The protein below binds the small molecule below.
Small molecule (SMILES): C[C@H](CCC(=O)O)[C@H]1CC[C@H]2[C@@H]3[C@H](O)C[C@@H]4C[C@H](O)CC[C@]4(C)[C@H]3C[C@H](O)[C@]12C

Sequence of chain 1.N:
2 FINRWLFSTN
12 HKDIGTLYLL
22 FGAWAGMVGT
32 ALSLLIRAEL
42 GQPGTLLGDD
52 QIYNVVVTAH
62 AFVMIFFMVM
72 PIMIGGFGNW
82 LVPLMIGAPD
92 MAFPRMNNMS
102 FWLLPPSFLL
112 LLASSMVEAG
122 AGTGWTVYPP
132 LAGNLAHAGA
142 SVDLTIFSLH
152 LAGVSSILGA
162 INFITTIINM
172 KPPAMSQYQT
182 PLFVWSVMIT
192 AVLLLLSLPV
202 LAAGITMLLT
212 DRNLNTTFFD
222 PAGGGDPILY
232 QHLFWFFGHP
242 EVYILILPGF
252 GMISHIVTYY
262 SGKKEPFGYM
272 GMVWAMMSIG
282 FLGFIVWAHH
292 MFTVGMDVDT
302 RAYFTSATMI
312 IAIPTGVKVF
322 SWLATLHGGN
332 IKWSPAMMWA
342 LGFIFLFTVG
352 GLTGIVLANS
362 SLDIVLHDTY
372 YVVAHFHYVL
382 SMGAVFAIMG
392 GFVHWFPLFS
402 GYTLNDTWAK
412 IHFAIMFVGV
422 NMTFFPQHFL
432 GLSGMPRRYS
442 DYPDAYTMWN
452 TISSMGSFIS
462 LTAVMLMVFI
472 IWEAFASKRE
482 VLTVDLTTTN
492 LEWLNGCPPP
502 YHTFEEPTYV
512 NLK

Sequence of chain 1.O:
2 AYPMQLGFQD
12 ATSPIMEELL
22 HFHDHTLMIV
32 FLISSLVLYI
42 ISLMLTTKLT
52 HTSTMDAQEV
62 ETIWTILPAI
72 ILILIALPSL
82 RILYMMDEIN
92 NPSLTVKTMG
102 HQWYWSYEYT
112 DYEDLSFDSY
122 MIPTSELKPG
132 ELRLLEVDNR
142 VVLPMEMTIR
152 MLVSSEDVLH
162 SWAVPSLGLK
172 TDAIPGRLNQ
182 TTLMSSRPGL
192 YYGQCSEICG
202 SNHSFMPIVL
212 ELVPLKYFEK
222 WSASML

Binding-site contacts:
Ligand atom C16 contacts residue MET271 of chain 1.N at 3.8 Å (hydrophobic).
Ligand atom O25 contacts residue MET271 of chain 1.N at 3.5 Å.
Ligand atom C15 contacts residue EDO1 of chain 1.DD at 3.9 Å.
Ligand atom C16 contacts residue EDO1 of chain 1.DD at 3.9 Å.
Ligand atom O3 contacts residue GLU62 of chain 1.O at 3.8 Å.
Ligand atom C16 contacts residue GLY272 of chain 1.N at 4.3 Å.
Ligand atom C6 contacts residue THR66 of chain 1.O at 3.9 Å.
Ligand atom O7 contacts residue GLU62 of chain 1.O at 2.7 Å (salt-bridge).
Ligand atom C15 contacts residue TRP275 of chain 1.N at 3.8 Å (hydrophobic).
Ligand atom C4 contacts residue GLU62 of chain 1.O at 3.9 Å.
Ligand atom O7 contacts residue EDO1 of chain 1.DD at 4.2 Å.
Ligand atom C14 contacts residue EDO1 of chain 1.DD at 4.3 Å.
Ligand atom C7 contacts residue GLU62 of chain 1.O at 3.6 Å.
Ligand atom C22 contacts residue MET271 of chain 1.N at 3.8 Å (hydrophobic).
Ligand atom C15 contacts residue GLY272 of chain 1.N at 3.9 Å.
Ligand atom C15 contacts residue MET271 of chain 1.N at 3.9 Å (hydrophobic).
Ligand atom C6 contacts residue GLU62 of chain 1.O at 4.1 Å.
Ligand atom C18 contacts residue TRP275 of chain 1.N at 3.9 Å (hydrophobic).
Ligand atom C3 contacts residue THR66 of chain 1.O at 4.4 Å.
Ligand atom C8 contacts residue TRP275 of chain 1.N at 4.3 Å (hydrophobic).
Ligand atom O3 contacts residue THR63 of chain 1.O at 3.1 Å (h-bond).
Ligand atom C6 contacts residue TRP275 of chain 1.N at 3.7 Å (hydrophobic).
Ligand atom C4 contacts residue THR66 of chain 1.O at 3.9 Å.
Ligand atom O26 contacts residue MET271 of chain 1.N at 4.0 Å.
Ligand atom C3 contacts residue GLU62 of chain 1.O at 4.3 Å.
Ligand atom C3 contacts residue THR63 of chain 1.O at 4.3 Å.
Ligand atom C24 contacts residue MET271 of chain 1.N at 3.8 Å (hydrophobic).
Ligand atom C19 contacts residue TRP275 of chain 1.N at 3.8 Å (hydrophobic).
Ligand atom C7 contacts residue TRP275 of chain 1.N at 4.0 Å (hydrophobic).
Ligand atom C5 contacts residue THR66 of chain 1.O at 3.8 Å.
Ligand atom C23 contacts residue MET271 of chain 1.N at 4.3 Å (hydrophobic).
Ligand atom C17 contacts residue EDO1 of chain 1.DD at 4.4 Å.